Binding-site contacts:
Ligand atom O01 contacts residue TYR276 of chain 1.A at 4.0 Å.
Ligand atom C19 contacts residue SER274 of chain 1.A at 3.3 Å.
Ligand atom C09 contacts residue ASN322 of chain 1.A at 3.4 Å.
Ligand atom C06 contacts residue ARG216 of chain 1.A at 3.7 Å.
Ligand atom N23 contacts residue TYR276 of chain 1.A at 3.5 Å.
Ligand atom C04 contacts residue ARG216 of chain 1.A at 3.7 Å.
Ligand atom C08 contacts residue ASN322 of chain 1.A at 3.7 Å.
Ligand atom O20 contacts residue SER274 of chain 1.A at 3.0 Å (h-bond).
Ligand atom N22 contacts residue TYR276 of chain 1.A at 3.6 Å.
Ligand atom C10 contacts residue ARG216 of chain 1.A at 3.5 Å.
Ligand atom C13 contacts residue TYR276 of chain 1.A at 3.5 Å (hydrophobic).
Ligand atom C10 contacts residue LEU217 of chain 1.A at 3.5 Å (hydrophobic).
Ligand atom C08 contacts residue PHE328 of chain 1.A at 3.6 Å (hydrophobic).
Ligand atom C10 contacts residue ASN322 of chain 1.A at 3.4 Å.
Ligand atom C07 contacts residue LEU330 of chain 1.A at 3.5 Å (hydrophobic).
Ligand atom O01 contacts residue SER218 of chain 1.A at 3.6 Å.
Ligand atom O18 contacts residue ARG216 of chain 1.A at 3.5 Å (salt-bridge).
Ligand atom C19 contacts residue HIS277 of chain 1.A at 3.4 Å.
Ligand atom C08 contacts residue ARG216 of chain 1.A at 3.8 Å.
Ligand atom C12 contacts residue TYR276 of chain 1.A at 3.5 Å (hydrophobic).
Ligand atom O20 contacts residue TYR276 of chain 1.A at 3.6 Å.
Ligand atom C07 contacts residue PHE328 of chain 1.A at 3.5 Å (hydrophobic).
Ligand atom N11 contacts residue ARG216 of chain 1.A at 3.4 Å (salt-bridge).
Ligand atom C12 contacts residue ARG216 of chain 1.A at 3.7 Å.
Ligand atom C14 contacts residue SER274 of chain 1.A at 3.8 Å.
Ligand atom C05 contacts residue ASN322 of chain 1.A at 3.8 Å.
Ligand atom C03 contacts residue TYR276 of chain 1.A at 3.7 Å (hydrophobic).
Ligand atom C02 contacts residue TYR276 of chain 1.A at 3.6 Å (hydrophobic).
Ligand atom C14 contacts residue TYR276 of chain 1.A at 3.5 Å (hydrophobic).
Ligand atom C04 contacts residue TYR276 of chain 1.A at 3.7 Å (hydrophobic).
Ligand atom C16 contacts residue SER274 of chain 1.A at 4.0 Å.
Ligand atom C09 contacts residue ALA87 of chain 1.A at 3.7 Å (hydrophobic).
Ligand atom N11 contacts residue TYR276 of chain 1.A at 3.5 Å.
Ligand atom C05 contacts residue ARG216 of chain 1.A at 3.4 Å.
Ligand atom C21 contacts residue TYR276 of chain 1.A at 3.8 Å (hydrophobic).
Ligand atom C07 contacts residue ARG216 of chain 1.A at 3.8 Å.
Ligand atom C08 contacts residue ALA87 of chain 1.A at 3.7 Å (hydrophobic).
Ligand atom C09 contacts residue ARG216 of chain 1.A at 3.6 Å.
Ligand atom C06 contacts residue LEU330 of chain 1.A at 3.9 Å (hydrophobic).
Ligand atom C17 contacts residue ARG216 of chain 1.A at 3.6 Å.

The protein below binds the small molecule below.
Small molecule (SMILES): C[C@@H](CO)NC(=O)c1cnn2c(O)cc(-c3ccccc3)nc12

Sequence of chain 1.A:
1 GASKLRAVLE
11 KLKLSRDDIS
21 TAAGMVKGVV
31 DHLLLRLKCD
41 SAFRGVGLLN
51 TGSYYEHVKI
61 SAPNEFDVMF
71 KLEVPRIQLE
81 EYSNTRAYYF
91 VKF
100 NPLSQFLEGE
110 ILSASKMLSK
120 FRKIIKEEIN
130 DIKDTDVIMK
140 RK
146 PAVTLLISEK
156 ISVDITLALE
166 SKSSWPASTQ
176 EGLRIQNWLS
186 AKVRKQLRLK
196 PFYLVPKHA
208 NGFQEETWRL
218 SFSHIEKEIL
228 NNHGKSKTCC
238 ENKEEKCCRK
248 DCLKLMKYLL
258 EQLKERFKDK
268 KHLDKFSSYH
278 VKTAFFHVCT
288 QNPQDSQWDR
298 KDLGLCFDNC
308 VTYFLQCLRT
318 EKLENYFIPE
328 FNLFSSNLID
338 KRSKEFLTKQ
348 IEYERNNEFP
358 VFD